Binding-site contacts:
Ligand atom C27 contacts residue PHE650 of chain 1.A at 3.7 Å (hydrophobic).
Ligand atom C24 contacts residue ILE649 of chain 1.A at 4.3 Å (hydrophobic).
Ligand atom O1 contacts residue TRP634 of chain 1.A at 3.8 Å.
Ligand atom C20 contacts residue MET646 of chain 1.A at 4.4 Å (hydrophobic).
Ligand atom C21 contacts residue TYR580 of chain 1.A at 3.5 Å (hydrophobic).
Ligand atom C18 contacts residue TYR586 of chain 1.A at 3.7 Å (hydrophobic).
Ligand atom C12 contacts residue TYR580 of chain 1.A at 4.5 Å (hydrophobic).
Ligand atom C19 contacts residue ALA642 of chain 1.A at 4.0 Å (hydrophobic).
Ligand atom C3 contacts residue LYS638 of chain 1.A at 4.4 Å.
Ligand atom C26 contacts residue ILE649 of chain 1.A at 4.2 Å (hydrophobic).
Ligand atom C4 contacts residue LYS638 of chain 1.A at 4.4 Å.
Ligand atom C26 contacts residue ILE653 of chain 1.A at 4.2 Å (hydrophobic).
Ligand atom C12 contacts residue TYR586 of chain 1.A at 4.2 Å (hydrophobic).
Ligand atom C18 contacts residue ALA642 of chain 1.A at 3.8 Å (hydrophobic).
Ligand atom C25 contacts residue ILE649 of chain 1.A at 4.3 Å (hydrophobic).
Ligand atom C11 contacts residue TYR580 of chain 1.A at 4.2 Å (hydrophobic).
Ligand atom O1 contacts residue LYS638 of chain 1.A at 4.2 Å.
Ligand atom C15 contacts residue CYS645 of chain 1.A at 3.8 Å (hydrophobic).
Ligand atom C22 contacts residue ILE649 of chain 1.A at 4.2 Å (hydrophobic).
Ligand atom C25 contacts residue PHE650 of chain 1.A at 3.9 Å (hydrophobic).
Ligand atom C11 contacts residue TYR586 of chain 1.A at 3.8 Å (hydrophobic).
Ligand atom C2 contacts residue LYS638 of chain 1.A at 4.2 Å.
Ligand atom C27 contacts residue PHE581 of chain 1.A at 4.3 Å (hydrophobic).
Ligand atom C16 contacts residue CYS645 of chain 1.A at 4.0 Å (hydrophobic).
Ligand atom C16 contacts residue ILE649 of chain 1.A at 4.2 Å (hydrophobic).
Ligand atom C19 contacts residue LYS638 of chain 1.A at 4.3 Å.
Ligand atom C19 contacts residue TYR586 of chain 1.A at 4.4 Å (hydrophobic).

The small molecule below binds the protein below.
Small molecule (SMILES): CC(C)CCC[C@@H](C)[C@H]1CC[C@H]2[C@@H]3CC=C4C[C@@H](O)CC[C@]4(C)[C@H]3CC[C@]12C

Sequence of chain 1.A:
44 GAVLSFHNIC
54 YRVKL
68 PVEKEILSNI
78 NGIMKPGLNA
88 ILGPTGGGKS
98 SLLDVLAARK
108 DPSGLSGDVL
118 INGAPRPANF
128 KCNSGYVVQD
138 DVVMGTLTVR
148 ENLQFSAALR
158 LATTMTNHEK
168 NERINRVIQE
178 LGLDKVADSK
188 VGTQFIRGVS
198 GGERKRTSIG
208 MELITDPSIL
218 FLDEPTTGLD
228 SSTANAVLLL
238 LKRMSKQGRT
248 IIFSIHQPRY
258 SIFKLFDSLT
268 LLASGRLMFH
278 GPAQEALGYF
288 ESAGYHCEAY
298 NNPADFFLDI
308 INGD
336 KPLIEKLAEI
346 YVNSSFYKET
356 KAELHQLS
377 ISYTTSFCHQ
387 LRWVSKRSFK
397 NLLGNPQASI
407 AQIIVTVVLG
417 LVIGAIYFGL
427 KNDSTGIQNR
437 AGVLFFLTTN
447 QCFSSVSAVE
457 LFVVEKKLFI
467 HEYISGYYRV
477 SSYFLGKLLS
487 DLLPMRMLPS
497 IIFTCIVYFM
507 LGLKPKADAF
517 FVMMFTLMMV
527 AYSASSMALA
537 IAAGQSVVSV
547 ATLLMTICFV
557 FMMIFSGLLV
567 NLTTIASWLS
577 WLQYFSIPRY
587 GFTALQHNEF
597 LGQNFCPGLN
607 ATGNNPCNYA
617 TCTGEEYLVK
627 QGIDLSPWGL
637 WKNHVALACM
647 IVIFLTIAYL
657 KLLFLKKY